A small-molecule ligand and the protein it binds are described below.
Small molecule (SMILES): CC(=O)N[C@@H]1[C@@H](O)[C@H](O)[C@@H](CO)O[C@H]1O

Sequence of chain 3.A:
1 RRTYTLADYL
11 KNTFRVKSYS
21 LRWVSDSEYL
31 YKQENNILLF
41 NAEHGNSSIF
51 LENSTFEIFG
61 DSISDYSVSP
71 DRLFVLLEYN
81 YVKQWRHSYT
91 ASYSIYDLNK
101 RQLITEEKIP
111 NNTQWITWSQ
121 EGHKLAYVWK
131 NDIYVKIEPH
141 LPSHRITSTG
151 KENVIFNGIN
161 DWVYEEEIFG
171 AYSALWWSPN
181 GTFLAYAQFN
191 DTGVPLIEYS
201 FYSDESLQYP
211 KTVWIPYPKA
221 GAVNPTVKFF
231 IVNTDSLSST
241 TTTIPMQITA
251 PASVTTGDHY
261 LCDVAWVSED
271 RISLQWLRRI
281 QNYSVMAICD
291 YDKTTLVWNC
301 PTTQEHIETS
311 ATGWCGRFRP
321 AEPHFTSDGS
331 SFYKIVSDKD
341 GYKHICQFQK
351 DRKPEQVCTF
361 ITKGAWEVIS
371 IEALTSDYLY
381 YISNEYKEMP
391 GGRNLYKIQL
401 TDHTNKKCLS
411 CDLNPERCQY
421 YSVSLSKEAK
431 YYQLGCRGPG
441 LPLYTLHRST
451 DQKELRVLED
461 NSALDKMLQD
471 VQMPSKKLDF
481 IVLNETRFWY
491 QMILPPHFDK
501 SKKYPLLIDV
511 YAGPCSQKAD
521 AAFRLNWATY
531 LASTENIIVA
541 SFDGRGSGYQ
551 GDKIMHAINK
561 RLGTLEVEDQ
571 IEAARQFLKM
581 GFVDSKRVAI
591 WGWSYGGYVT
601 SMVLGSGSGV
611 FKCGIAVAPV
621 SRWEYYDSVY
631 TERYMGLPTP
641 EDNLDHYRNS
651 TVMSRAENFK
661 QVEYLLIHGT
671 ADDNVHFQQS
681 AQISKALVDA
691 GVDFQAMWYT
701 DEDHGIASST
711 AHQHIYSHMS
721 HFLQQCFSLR

Binding-site contacts:
Ligand atom C2 contacts residue ASN36 of chain 3.A at 4.4 Å.
Ligand atom C5 contacts residue GLU34 of chain 3.A at 4.0 Å.
Ligand atom O4 contacts residue GLU34 of chain 3.A at 3.8 Å.
Ligand atom C4 contacts residue GLU34 of chain 3.A at 4.3 Å.
Ligand atom C5 contacts residue ASN53 of chain 3.A at 2.9 Å.
Ligand atom O6 contacts residue ASN53 of chain 3.A at 2.7 Å (h-bond).
Ligand atom O5 contacts residue ASN53 of chain 3.A at 2.4 Å (h-bond).
Ligand atom C3 contacts residue ASN53 of chain 3.A at 3.5 Å.
Ligand atom C7 contacts residue GLU34 of chain 3.A at 3.7 Å.
Ligand atom C6 contacts residue GLU34 of chain 3.A at 4.4 Å.
Ligand atom O7 contacts residue GLU34 of chain 3.A at 3.4 Å (salt-bridge).
Ligand atom C2 contacts residue ASN53 of chain 3.A at 2.5 Å.
Ligand atom C7 contacts residue ASN36 of chain 3.A at 4.3 Å.
Ligand atom C1 contacts residue ASN53 of chain 3.A at 1.4 Å.
Ligand atom O6 contacts residue GLU34 of chain 3.A at 3.7 Å.
Ligand atom C3 contacts residue GLU34 of chain 3.A at 3.7 Å.
Ligand atom C4 contacts residue ASN53 of chain 3.A at 3.8 Å.
Ligand atom C7 contacts residue ASN53 of chain 3.A at 3.9 Å.
Ligand atom N2 contacts residue ASN36 of chain 3.A at 3.7 Å.
Ligand atom C8 contacts residue ASN36 of chain 3.A at 4.2 Å.
Ligand atom C6 contacts residue ASN53 of chain 3.A at 3.5 Å.
Ligand atom O6 contacts residue ASN35 of chain 3.A at 4.4 Å.
Ligand atom O3 contacts residue GLU34 of chain 3.A at 4.0 Å.
Ligand atom N2 contacts residue ASN53 of chain 3.A at 2.6 Å (h-bond).
Ligand atom C8 contacts residue GLU34 of chain 3.A at 3.7 Å.
Ligand atom C1 contacts residue ASN36 of chain 3.A at 4.0 Å.